Sequence of chain 1.A:
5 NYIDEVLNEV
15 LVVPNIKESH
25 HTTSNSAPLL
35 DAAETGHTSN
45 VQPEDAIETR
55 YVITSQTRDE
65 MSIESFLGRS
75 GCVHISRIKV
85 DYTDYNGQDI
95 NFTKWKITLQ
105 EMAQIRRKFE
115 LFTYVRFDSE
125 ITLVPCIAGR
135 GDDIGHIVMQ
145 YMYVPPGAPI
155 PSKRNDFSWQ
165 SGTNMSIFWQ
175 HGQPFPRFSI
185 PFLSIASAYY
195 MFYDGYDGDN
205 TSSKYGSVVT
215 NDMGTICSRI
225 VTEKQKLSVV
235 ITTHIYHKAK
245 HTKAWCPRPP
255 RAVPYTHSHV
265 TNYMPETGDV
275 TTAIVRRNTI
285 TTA

Binding-site contacts:
Ligand atom C8 contacts residue LEU103 of chain 1.A at 3.1 Å (hydrophobic).
Ligand atom C17 contacts residue TYR147 of chain 1.A at 4.0 Å (hydrophobic).
Ligand atom C13 contacts residue THR102 of chain 1.A at 4.3 Å.
Ligand atom N5 contacts residue MET217 of chain 1.A at 3.3 Å (h-bond).
Ligand atom C7 contacts residue LEU103 of chain 1.A at 3.2 Å (hydrophobic).
Ligand atom N5 contacts residue TYR193 of chain 1.A at 4.0 Å.
Ligand atom C14 contacts residue LEU187 of chain 1.A at 4.3 Å (hydrophobic).
Ligand atom C3 contacts residue PHE121 of chain 1.A at 4.4 Å (hydrophobic).
Ligand atom C17 contacts residue ILE220 of chain 1.A at 3.9 Å (hydrophobic).
Ligand atom C21 contacts residue ILE220 of chain 1.A at 3.5 Å (hydrophobic).
Ligand atom C18 contacts residue ILE125 of chain 1.A at 4.2 Å (hydrophobic).
Ligand atom N4 contacts residue MET217 of chain 1.A at 3.3 Å.
Ligand atom C18 contacts residue PHE182 of chain 1.A at 4.0 Å (hydrophobic).
Ligand atom C10 contacts residue HIS241 of chain 1.A at 3.6 Å.
Ligand atom O2 contacts residue TYR193 of chain 1.A at 3.4 Å.
Ligand atom C20 contacts residue ILE125 of chain 1.A at 3.4 Å (hydrophobic).
Ligand atom C1 contacts residue TYR193 of chain 1.A at 3.8 Å (hydrophobic).
Ligand atom C21 contacts residue TYR147 of chain 1.A at 2.7 Å (hydrophobic).
Ligand atom C7 contacts residue THR102 of chain 1.A at 4.2 Å.
Ligand atom C1 contacts residue TYR194 of chain 1.A at 4.2 Å (hydrophobic).
Ligand atom C1 contacts residue ASN215 of chain 1.A at 3.6 Å.
Ligand atom C17 contacts residue ILE101 of chain 1.A at 3.8 Å (hydrophobic).
Ligand atom C10 contacts residue SER123 of chain 1.A at 4.2 Å.
Ligand atom C3 contacts residue LEU103 of chain 1.A at 4.2 Å (hydrophobic).
Ligand atom C13 contacts residue ILE101 of chain 1.A at 3.4 Å (hydrophobic).
Ligand atom C19 contacts residue ILE125 of chain 1.A at 3.2 Å (hydrophobic).
Ligand atom N4 contacts residue TYR193 of chain 1.A at 3.5 Å.
Ligand atom C1 contacts residue MET195 of chain 1.A at 4.3 Å (hydrophobic).
Ligand atom C8 contacts residue PHE121 of chain 1.A at 4.3 Å (hydrophobic).
Ligand atom C14 contacts residue MET217 of chain 1.A at 3.9 Å (hydrophobic).
Ligand atom C3 contacts residue TYR193 of chain 1.A at 3.8 Å (hydrophobic).
Ligand atom O2 contacts residue MET195 of chain 1.A at 4.4 Å.
Ligand atom C6 contacts residue THR102 of chain 1.A at 4.3 Å.
Ligand atom C11 contacts residue HIS241 of chain 1.A at 3.7 Å.
Ligand atom C15 contacts residue ILE101 of chain 1.A at 4.1 Å (hydrophobic).
Ligand atom C18 contacts residue ILE220 of chain 1.A at 4.3 Å (hydrophobic).
Ligand atom C16 contacts residue TYR147 of chain 1.A at 4.3 Å (hydrophobic).
Ligand atom C16 contacts residue ILE101 of chain 1.A at 3.5 Å (hydrophobic).
Ligand atom C14 contacts residue ILE101 of chain 1.A at 4.1 Å (hydrophobic).
Ligand atom C21 contacts residue ILE101 of chain 1.A at 4.0 Å (hydrophobic).

The small molecule below binds the protein below.
Small molecule (SMILES): COc1ccc(N2CCN(c3cccc(C)c3)CC2)nn1